A small-molecule ligand and the protein it binds are described below.
Small molecule (SMILES): CC(C)CCC[C@@H](C)[C@H]1CC[C@H]2[C@@H]3CC=C4C[C@@H](O)CC[C@]4(C)[C@H]3CC[C@]12C

Binding-site contacts:
Ligand atom C6 contacts residue TYR308 of chain 1.A at 3.5 Å (hydrophobic).
Ligand atom C7 contacts residue SER326 of chain 1.A at 3.2 Å.
Ligand atom C9 contacts residue TYR308 of chain 1.A at 4.4 Å (hydrophobic).
Ligand atom C19 contacts residue TYR308 of chain 1.A at 3.7 Å (hydrophobic).
Ligand atom C18 contacts residue TYR308 of chain 1.A at 3.6 Å (hydrophobic).
Ligand atom C21 contacts residue ILE307 of chain 1.A at 4.4 Å (hydrophobic).
Ligand atom C4 contacts residue TYR308 of chain 1.A at 4.2 Å (hydrophobic).
Ligand atom C14 contacts residue SER326 of chain 1.A at 4.4 Å.
Ligand atom C27 contacts residue PRO304 of chain 1.A at 4.3 Å (hydrophobic).
Ligand atom C15 contacts residue SER326 of chain 1.A at 3.6 Å.
Ligand atom C14 contacts residue TYR308 of chain 1.A at 4.2 Å (hydrophobic).
Ligand atom C15 contacts residue TYR308 of chain 1.A at 4.0 Å (hydrophobic).
Ligand atom C4 contacts residue GLN323 of chain 1.A at 4.3 Å.
Ligand atom C24 contacts residue PRO304 of chain 1.A at 3.7 Å (hydrophobic).
Ligand atom C18 contacts residue ILE311 of chain 1.A at 3.8 Å (hydrophobic).
Ligand atom C8 contacts residue SER326 of chain 1.A at 4.2 Å.
Ligand atom C8 contacts residue TYR308 of chain 1.A at 3.5 Å (hydrophobic).
Ligand atom C20 contacts residue ILE307 of chain 1.A at 4.3 Å (hydrophobic).
Ligand atom C19 contacts residue ILE311 of chain 1.A at 4.1 Å (hydrophobic).
Ligand atom C22 contacts residue PRO304 of chain 1.A at 3.9 Å (hydrophobic).
Ligand atom C7 contacts residue TYR308 of chain 1.A at 3.6 Å (hydrophobic).
Ligand atom C6 contacts residue SER326 of chain 1.A at 3.9 Å.
Ligand atom C5 contacts residue TYR308 of chain 1.A at 3.8 Å (hydrophobic).
Ligand atom C10 contacts residue TYR308 of chain 1.A at 4.2 Å (hydrophobic).

Sequence of chain 1.A:
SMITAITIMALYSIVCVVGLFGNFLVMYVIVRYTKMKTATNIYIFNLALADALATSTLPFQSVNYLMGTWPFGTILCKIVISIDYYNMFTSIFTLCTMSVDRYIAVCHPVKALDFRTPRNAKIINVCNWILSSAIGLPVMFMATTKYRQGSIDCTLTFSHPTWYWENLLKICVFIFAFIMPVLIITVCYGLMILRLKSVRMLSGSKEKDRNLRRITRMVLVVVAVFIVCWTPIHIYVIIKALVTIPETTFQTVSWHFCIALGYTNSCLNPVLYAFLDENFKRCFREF